Sequence of chain 1.C:
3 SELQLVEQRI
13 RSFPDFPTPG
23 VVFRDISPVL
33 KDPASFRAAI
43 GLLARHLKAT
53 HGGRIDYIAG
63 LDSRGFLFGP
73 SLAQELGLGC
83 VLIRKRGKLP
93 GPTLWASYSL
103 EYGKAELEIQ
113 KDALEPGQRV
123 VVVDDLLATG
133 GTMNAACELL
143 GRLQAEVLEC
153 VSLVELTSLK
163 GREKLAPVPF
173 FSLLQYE

Binding-site contacts:
Ligand atom O3 contacts residue MG1 of chain 1.L at 2.2 Å.
Ligand atom O2B contacts residue ARG66 of chain 1.C at 2.9 Å (salt-bridge).
Ligand atom O2 contacts residue MG1 of chain 1.L at 2.1 Å.
Ligand atom O3B contacts residue MG1 of chain 1.L at 2.1 Å.
Ligand atom C2 contacts residue HPA1 of chain 1.N at 3.4 Å.
Ligand atom O2P contacts residue THR134 of chain 1.C at 2.6 Å (h-bond).
Ligand atom O2A contacts residue LYS87 of chain 1.C at 3.3 Å (salt-bridge).
Ligand atom C5 contacts residue LEU128 of chain 1.C at 3.4 Å (hydrophobic).
Ligand atom O3A contacts residue MG1 of chain 1.L at 3.3 Å.
Ligand atom C3 contacts residue MG1 of chain 1.L at 3.0 Å.
Ligand atom O2P contacts residue LEU102 of chain 1.C at 3.3 Å.
Ligand atom C2 contacts residue ASP127 of chain 1.C at 3.4 Å.
Ligand atom O3P contacts residue ALA130 of chain 1.C at 2.8 Å (h-bond).
Ligand atom C3 contacts residue ASP126 of chain 1.C at 3.2 Å.
Ligand atom O1B contacts residue ARG86 of chain 1.B at 2.7 Å (salt-bridge).
Ligand atom C1 contacts residue ARG66 of chain 1.C at 3.3 Å.
Ligand atom O3P contacts residue THR131 of chain 1.C at 3.1 Å (h-bond).
Ligand atom O1P contacts residue ALA130 of chain 1.C at 3.4 Å.
Ligand atom C1 contacts residue HPA1 of chain 1.N at 3.2 Å.
Ligand atom O3B contacts residue SER65 of chain 1.C at 3.0 Å (h-bond).
Ligand atom O4 contacts residue HPA1 of chain 1.N at 3.1 Å (h-bond).
Ligand atom O1B contacts residue SER65 of chain 1.C at 3.2 Å.
Ligand atom C1 contacts residue MG1 of chain 1.L at 3.0 Å.
Ligand atom O1A contacts residue ARG66 of chain 1.C at 3.4 Å (salt-bridge).
Ligand atom PB contacts residue MG1 of chain 1.L at 3.2 Å.
Ligand atom O3B contacts residue ARG66 of chain 1.C at 3.1 Å (salt-bridge).
Ligand atom O3P contacts residue GLY132 of chain 1.C at 2.9 Å (h-bond).
Ligand atom O1A contacts residue TYR104 of chain 1.C at 2.5 Å (h-bond).
Ligand atom O3 contacts residue ASP126 of chain 1.C at 2.5 Å (salt-bridge).
Ligand atom O2 contacts residue ASP127 of chain 1.C at 2.7 Å (salt-bridge).
Ligand atom O5 contacts residue HPA1 of chain 1.N at 3.2 Å.
Ligand atom O2 contacts residue ARG66 of chain 1.C at 3.2 Å.
Ligand atom C2 contacts residue MG1 of chain 1.L at 2.8 Å.
Ligand atom C5 contacts residue HPA1 of chain 1.N at 3.5 Å.
Ligand atom PA contacts residue MG1 of chain 1.L at 3.2 Å.
Ligand atom O1P contacts residue THR131 of chain 1.C at 2.7 Å (h-bond).
Ligand atom O2B contacts residue ARG86 of chain 1.B at 3.0 Å (salt-bridge).
Ligand atom C4 contacts residue THR134 of chain 1.C at 3.5 Å.
Ligand atom O1 contacts residue MG1 of chain 1.L at 2.1 Å.
Ligand atom O1P contacts residue GLU103 of chain 1.C at 3.0 Å (salt-bridge).

This protein binds this small molecule.
Small molecule (SMILES): O=P(O)(O)OC[C@H]1O[C@H](O[P](=O)(O)OP(=O)(O)O)[C@H](O)[C@@H]1O

Sequence of chain 1.B:
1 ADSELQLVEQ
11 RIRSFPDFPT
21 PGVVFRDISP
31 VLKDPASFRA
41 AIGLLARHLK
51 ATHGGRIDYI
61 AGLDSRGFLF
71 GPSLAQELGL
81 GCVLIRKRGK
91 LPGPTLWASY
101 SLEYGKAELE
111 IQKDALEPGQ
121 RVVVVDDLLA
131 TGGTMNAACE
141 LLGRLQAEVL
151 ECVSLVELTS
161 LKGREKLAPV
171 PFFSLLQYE